A protein and the small-molecule ligand that binds it are described below.
Small molecule (SMILES): CC(=O)N[C@@H]1[C@@H](O)[C@H](O)[C@@H](CO)O[C@H]1O

Binding-site contacts:
Ligand atom O5 contacts residue ASN139 of chain 1.A at 2.4 Å (h-bond).
Ligand atom O7 contacts residue GLU106 of chain 1.A at 3.6 Å.
Ligand atom C8 contacts residue ASN139 of chain 1.A at 4.0 Å.
Ligand atom O7 contacts residue ASN139 of chain 1.A at 4.3 Å.
Ligand atom C3 contacts residue ASN139 of chain 1.A at 3.9 Å.
Ligand atom C7 contacts residue GLU106 of chain 1.A at 4.2 Å.
Ligand atom C2 contacts residue ASN139 of chain 1.A at 2.5 Å.
Ligand atom C1 contacts residue ASN139 of chain 1.A at 1.5 Å.
Ligand atom C7 contacts residue ASN139 of chain 1.A at 3.8 Å.
Ligand atom N2 contacts residue ASN139 of chain 1.A at 3.0 Å (h-bond).
Ligand atom C4 contacts residue ASN139 of chain 1.A at 4.3 Å.
Ligand atom C5 contacts residue ASN139 of chain 1.A at 3.8 Å.

Sequence of chain 1.A:
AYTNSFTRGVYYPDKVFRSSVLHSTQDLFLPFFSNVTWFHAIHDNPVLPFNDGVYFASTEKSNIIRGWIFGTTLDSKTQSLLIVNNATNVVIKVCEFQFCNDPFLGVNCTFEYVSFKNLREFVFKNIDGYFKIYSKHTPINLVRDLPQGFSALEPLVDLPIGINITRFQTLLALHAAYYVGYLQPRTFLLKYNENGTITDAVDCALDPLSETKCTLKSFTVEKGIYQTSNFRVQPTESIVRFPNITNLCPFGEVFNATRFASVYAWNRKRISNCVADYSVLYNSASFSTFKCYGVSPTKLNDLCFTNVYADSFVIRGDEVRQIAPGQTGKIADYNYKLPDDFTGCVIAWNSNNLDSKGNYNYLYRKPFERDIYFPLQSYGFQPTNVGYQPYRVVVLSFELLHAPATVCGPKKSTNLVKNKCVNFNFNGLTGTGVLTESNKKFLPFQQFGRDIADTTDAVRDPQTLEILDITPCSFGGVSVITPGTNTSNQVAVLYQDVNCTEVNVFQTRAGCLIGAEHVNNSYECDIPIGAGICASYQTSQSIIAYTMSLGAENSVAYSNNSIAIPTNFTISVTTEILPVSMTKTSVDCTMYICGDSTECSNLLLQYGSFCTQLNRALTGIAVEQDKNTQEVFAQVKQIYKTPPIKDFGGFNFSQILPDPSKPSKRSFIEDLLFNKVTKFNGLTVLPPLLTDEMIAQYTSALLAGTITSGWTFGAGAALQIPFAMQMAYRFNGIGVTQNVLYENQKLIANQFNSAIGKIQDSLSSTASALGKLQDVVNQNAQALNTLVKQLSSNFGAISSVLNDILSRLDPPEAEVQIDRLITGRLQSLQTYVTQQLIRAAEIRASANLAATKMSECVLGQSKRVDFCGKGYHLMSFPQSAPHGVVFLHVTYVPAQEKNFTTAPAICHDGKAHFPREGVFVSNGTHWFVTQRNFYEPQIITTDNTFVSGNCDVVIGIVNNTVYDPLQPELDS